This small molecule binds to this protein.
Small molecule (SMILES): CC(=O)N[C@H]1[C@H](O[C@H]2[C@H](O)[C@@H](NC(C)=O)CO[C@@H]2CO)O[C@H](CO)[C@@H](O)[C@@H]1O

Sequence of chain 37.E:
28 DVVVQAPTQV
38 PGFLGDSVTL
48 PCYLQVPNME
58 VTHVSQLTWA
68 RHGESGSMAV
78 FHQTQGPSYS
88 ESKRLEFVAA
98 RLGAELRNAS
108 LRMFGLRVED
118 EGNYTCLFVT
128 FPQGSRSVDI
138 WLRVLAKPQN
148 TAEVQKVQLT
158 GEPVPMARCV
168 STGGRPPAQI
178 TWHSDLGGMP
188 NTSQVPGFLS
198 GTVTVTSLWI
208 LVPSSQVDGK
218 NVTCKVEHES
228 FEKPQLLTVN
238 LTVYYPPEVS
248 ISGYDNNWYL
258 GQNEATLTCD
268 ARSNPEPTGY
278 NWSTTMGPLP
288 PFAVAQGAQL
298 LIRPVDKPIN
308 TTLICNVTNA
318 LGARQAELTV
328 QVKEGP

Binding-site contacts:
Ligand atom O5 contacts residue ASN218 of chain 37.E at 2.3 Å (h-bond).
Ligand atom O5 contacts residue NAG1 of chain 37.J at 4.1 Å.
Ligand atom N2 contacts residue ASN218 of chain 37.E at 2.9 Å (h-bond).
Ligand atom C8 contacts residue ASN218 of chain 37.E at 4.3 Å.
Ligand atom C5 contacts residue NAG1 of chain 37.J at 4.3 Å.
Ligand atom C4 contacts residue ASN218 of chain 37.E at 4.1 Å.
Ligand atom C1 contacts residue ASN218 of chain 37.E at 1.4 Å.
Ligand atom C3 contacts residue ASN218 of chain 37.E at 3.7 Å.
Ligand atom O7 contacts residue ASN218 of chain 37.E at 2.3 Å (h-bond).
Ligand atom C5 contacts residue ASN218 of chain 37.E at 3.6 Å.
Ligand atom O5 contacts residue THR235 of chain 37.E at 4.4 Å.
Ligand atom C2 contacts residue ASN218 of chain 37.E at 2.3 Å.
Ligand atom C1 contacts residue NAG1 of chain 37.J at 3.7 Å.
Ligand atom C7 contacts residue ASN218 of chain 37.E at 2.9 Å.